Sequence of chain 3.A:
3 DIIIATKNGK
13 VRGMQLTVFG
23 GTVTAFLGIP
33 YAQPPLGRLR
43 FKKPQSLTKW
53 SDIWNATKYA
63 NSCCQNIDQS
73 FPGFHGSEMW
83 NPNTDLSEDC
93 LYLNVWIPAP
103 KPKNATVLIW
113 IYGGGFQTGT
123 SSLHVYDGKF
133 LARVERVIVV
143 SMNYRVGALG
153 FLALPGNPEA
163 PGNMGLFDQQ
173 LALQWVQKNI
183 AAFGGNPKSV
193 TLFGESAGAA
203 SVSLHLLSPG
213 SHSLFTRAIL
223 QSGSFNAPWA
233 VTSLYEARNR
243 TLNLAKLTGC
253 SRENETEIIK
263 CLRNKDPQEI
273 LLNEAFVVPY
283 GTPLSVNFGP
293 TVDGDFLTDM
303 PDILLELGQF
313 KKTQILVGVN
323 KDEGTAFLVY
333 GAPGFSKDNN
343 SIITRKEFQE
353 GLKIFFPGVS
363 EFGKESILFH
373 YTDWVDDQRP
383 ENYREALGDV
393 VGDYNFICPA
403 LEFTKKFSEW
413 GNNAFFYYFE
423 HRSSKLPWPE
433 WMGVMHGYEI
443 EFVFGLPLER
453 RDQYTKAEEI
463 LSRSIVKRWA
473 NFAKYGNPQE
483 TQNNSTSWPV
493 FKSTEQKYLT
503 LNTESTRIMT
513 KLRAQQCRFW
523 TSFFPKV

Binding-site contacts:
Ligand atom C1 contacts residue ASN485 of chain 3.A at 1.4 Å.
Ligand atom O7 contacts residue ASN485 of chain 3.A at 3.4 Å (h-bond).
Ligand atom C8 contacts residue ASN485 of chain 3.A at 4.4 Å.
Ligand atom C8 contacts residue GLU482 of chain 3.A at 3.5 Å.
Ligand atom C8 contacts residue ARG465 of chain 3.A at 4.1 Å.
Ligand atom O7 contacts residue ARG465 of chain 3.A at 3.7 Å.
Ligand atom C7 contacts residue GLU482 of chain 3.A at 3.9 Å.
Ligand atom O3 contacts residue ARG465 of chain 3.A at 3.5 Å.
Ligand atom C2 contacts residue ASN485 of chain 3.A at 2.2 Å.
Ligand atom C7 contacts residue ASN485 of chain 3.A at 3.3 Å.
Ligand atom C4 contacts residue ASN485 of chain 3.A at 4.0 Å.
Ligand atom O3 contacts residue ASN485 of chain 3.A at 4.4 Å.
Ligand atom C3 contacts residue ARG465 of chain 3.A at 4.5 Å.
Ligand atom N2 contacts residue ASN485 of chain 3.A at 2.9 Å (h-bond).
Ligand atom N2 contacts residue ARG465 of chain 3.A at 4.1 Å.
Ligand atom O5 contacts residue ASN485 of chain 3.A at 2.3 Å (h-bond).
Ligand atom C3 contacts residue ASN485 of chain 3.A at 3.6 Å.
Ligand atom C7 contacts residue ARG465 of chain 3.A at 3.8 Å.
Ligand atom C5 contacts residue ASN485 of chain 3.A at 3.6 Å.
Ligand atom O7 contacts residue SER466 of chain 3.A at 4.2 Å.
Ligand atom O3 contacts residue ILE462 of chain 3.A at 4.2 Å.
Ligand atom C8 contacts residue LYS469 of chain 3.A at 3.7 Å.
Ligand atom O7 contacts residue GLU482 of chain 3.A at 4.2 Å.

A protein and the small-molecule ligand that binds it are described below.
Small molecule (SMILES): CC(=O)N[C@@H]1[C@@H](O)[C@H](O)[C@@H](CO)O[C@H]1O